Sequence of chain 2.A:
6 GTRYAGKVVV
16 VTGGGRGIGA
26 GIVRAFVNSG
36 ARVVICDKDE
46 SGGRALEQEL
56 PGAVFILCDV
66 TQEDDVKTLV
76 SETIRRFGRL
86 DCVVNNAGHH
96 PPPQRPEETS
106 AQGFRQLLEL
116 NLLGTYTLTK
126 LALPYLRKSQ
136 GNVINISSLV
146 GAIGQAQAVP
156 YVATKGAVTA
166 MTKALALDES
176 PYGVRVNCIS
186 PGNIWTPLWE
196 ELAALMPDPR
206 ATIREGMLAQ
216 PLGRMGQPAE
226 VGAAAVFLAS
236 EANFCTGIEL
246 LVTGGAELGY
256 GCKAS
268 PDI

This protein binds this small molecule.
Small molecule (SMILES): OC[C@H]1O[C@@H](O)[C@H](O)[C@@H](O)[C@@H]1O

Binding-site contacts:
Ligand atom C6 contacts residue GLU195 of chain 2.A at 3.5 Å.
Ligand atom O2 contacts residue PRO223 of chain 2.A at 4.4 Å.
Ligand atom C6 contacts residue THR191 of chain 2.A at 3.6 Å.
Ligand atom O1 contacts residue THR191 of chain 2.A at 4.0 Å.
Ligand atom C1 contacts residue PRO223 of chain 2.A at 4.1 Å (hydrophobic).
Ligand atom O5 contacts residue TRP190 of chain 2.A at 3.6 Å.
Ligand atom C1 contacts residue TRP190 of chain 2.A at 3.5 Å (hydrophobic).
Ligand atom O6 contacts residue PRO192 of chain 2.A at 3.6 Å (h-bond).
Ligand atom O4 contacts residue TRP190 of chain 2.A at 3.5 Å (h-bond).
Ligand atom C5 contacts residue TRP190 of chain 2.A at 3.6 Å (hydrophobic).
Ligand atom C1 contacts residue THR191 of chain 2.A at 4.0 Å.
Ligand atom O1 contacts residue PRO192 of chain 2.A at 3.6 Å.
Ligand atom O5 contacts residue PRO192 of chain 2.A at 3.4 Å.
Ligand atom O1 contacts residue TRP190 of chain 2.A at 4.1 Å.
Ligand atom C5 contacts residue THR191 of chain 2.A at 4.1 Å.
Ligand atom C6 contacts residue TRP190 of chain 2.A at 3.3 Å (hydrophobic).
Ligand atom O6 contacts residue GLU195 of chain 2.A at 3.0 Å (salt-bridge).
Ligand atom C4 contacts residue TRP190 of chain 2.A at 4.2 Å (hydrophobic).
Ligand atom C6 contacts residue PRO192 of chain 2.A at 3.9 Å (hydrophobic).
Ligand atom O1 contacts residue GLY22 of chain 2.A at 3.4 Å.
Ligand atom O1 contacts residue PRO223 of chain 2.A at 3.6 Å.
Ligand atom C1 contacts residue PRO192 of chain 2.A at 4.1 Å (hydrophobic).
Ligand atom O6 contacts residue THR191 of chain 2.A at 3.8 Å.
Ligand atom C5 contacts residue PRO192 of chain 2.A at 4.4 Å (hydrophobic).
Ligand atom O5 contacts residue THR191 of chain 2.A at 3.4 Å.